Sequence of chain 1.V:
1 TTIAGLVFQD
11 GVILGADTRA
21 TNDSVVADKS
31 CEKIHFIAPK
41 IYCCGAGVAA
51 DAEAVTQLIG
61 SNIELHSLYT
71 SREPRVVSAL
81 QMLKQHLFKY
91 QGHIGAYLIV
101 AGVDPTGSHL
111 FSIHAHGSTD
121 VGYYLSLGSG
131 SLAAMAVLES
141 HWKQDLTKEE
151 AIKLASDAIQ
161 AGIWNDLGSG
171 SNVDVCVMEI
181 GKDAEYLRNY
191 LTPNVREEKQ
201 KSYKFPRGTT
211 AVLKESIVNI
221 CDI

Sequence of chain 1.W:
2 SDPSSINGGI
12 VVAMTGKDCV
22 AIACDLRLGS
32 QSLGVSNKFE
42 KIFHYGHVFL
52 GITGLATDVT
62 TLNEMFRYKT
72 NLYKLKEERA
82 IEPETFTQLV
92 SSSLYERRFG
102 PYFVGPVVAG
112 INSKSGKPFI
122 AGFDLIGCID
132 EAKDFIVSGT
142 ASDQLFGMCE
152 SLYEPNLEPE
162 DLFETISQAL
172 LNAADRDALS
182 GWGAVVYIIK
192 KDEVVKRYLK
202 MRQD

Binding-site contacts:
Ligand atom O31 contacts residue THR21 of chain 1.V at 3.0 Å (h-bond).
Ligand atom O39 contacts residue ALA49 of chain 1.V at 3.2 Å (h-bond).
Ligand atom C12 contacts residue GLY47 of chain 1.V at 3.3 Å.
Ligand atom N22 contacts residue GLU53 of chain 1.V at 2.9 Å (salt-bridge).
Ligand atom N11 contacts residue THR21 of chain 1.V at 3.0 Å (h-bond).
Ligand atom C40 contacts residue ASP125 of chain 1.W at 3.7 Å.
Ligand atom C32 contacts residue GLY47 of chain 1.V at 3.2 Å.
Ligand atom O30 contacts residue SER129 of chain 1.V at 3.0 Å (h-bond).
Ligand atom C24 contacts residue LYS33 of chain 1.V at 3.6 Å.
Ligand atom C20 contacts residue ALA49 of chain 1.V at 3.6 Å (hydrophobic).
Ligand atom C10 contacts residue THR21 of chain 1.V at 3.6 Å.
Ligand atom N51 contacts residue ASN22 of chain 1.V at 3.6 Å.
Ligand atom C43 contacts residue ALA27 of chain 1.V at 3.5 Å (hydrophobic).
Ligand atom N14 contacts residue THR1 of chain 1.V at 3.5 Å (h-bond).
Ligand atom O31 contacts residue ALA20 of chain 1.V at 3.5 Å.
Ligand atom N8 contacts residue ASP125 of chain 1.W at 3.3 Å (salt-bridge).
Ligand atom N53 contacts residue ASP125 of chain 1.W at 3.5 Å.
Ligand atom C28 contacts residue THR1 of chain 1.V at 3.5 Å.
Ligand atom C9 contacts residue THR21 of chain 1.V at 3.4 Å.
Ligand atom N22 contacts residue HIS35 of chain 1.V at 3.7 Å.
Ligand atom N14 contacts residue GLY47 of chain 1.V at 3.1 Å (h-bond).
Ligand atom C56 contacts residue LEU126 of chain 1.W at 3.7 Å (hydrophobic).
Ligand atom C25 contacts residue THR1 of chain 1.V at 1.4 Å.
Ligand atom C15 contacts residue THR1 of chain 1.V at 2.2 Å.
Ligand atom N52 contacts residue ASN22 of chain 1.V at 3.3 Å (h-bond).
Ligand atom O30 contacts residue GLY128 of chain 1.V at 3.4 Å.
Ligand atom C23 contacts residue CYS31 of chain 1.V at 3.7 Å (hydrophobic).
Ligand atom C26 contacts residue GLY47 of chain 1.V at 3.5 Å.
Ligand atom C41 contacts residue ASP125 of chain 1.W at 3.6 Å.
Ligand atom C26 contacts residue THR1 of chain 1.V at 2.5 Å.
Ligand atom O30 contacts residue THR1 of chain 1.V at 3.2 Å.
Ligand atom C18 contacts residue GLY45 of chain 1.V at 3.6 Å.
Ligand atom O33 contacts residue THR21 of chain 1.V at 3.5 Å (h-bond).
Ligand atom C23 contacts residue ALA49 of chain 1.V at 3.7 Å (hydrophobic).
Ligand atom N52 contacts residue ASP125 of chain 1.W at 3.7 Å.
Ligand atom C16 contacts residue THR1 of chain 1.V at 2.6 Å.
Ligand atom S27 contacts residue THR1 of chain 1.V at 3.5 Å (h-bond).
Ligand atom C57 contacts residue LEU126 of chain 1.W at 3.7 Å (hydrophobic).
Ligand atom O44 contacts residue THR21 of chain 1.V at 3.7 Å.
Ligand atom N53 contacts residue ASN22 of chain 1.V at 3.2 Å (h-bond).

The protein below binds the small molecule below.
Small molecule (SMILES): CC(C)C[C@H](NC(=O)[C@@H](Cc1ccccc1)N=[N+]=[N-])C(=O)N[C@H](C(=O)N[C@H](CCS(C)(=O)=O)Cc1ccc(CN)cc1)[C@@H](C)O